Binding-site contacts:
Ligand atom C9 contacts residue PHE162 of chain 1.A at 3.8 Å (hydrophobic).
Ligand atom N4 contacts residue THR161 of chain 1.A at 3.2 Å (h-bond).
Ligand atom C13 contacts residue TYR93 of chain 1.C at 3.4 Å (hydrophobic).
Ligand atom C8 contacts residue TYR107 of chain 1.C at 2.9 Å (hydrophobic).
Ligand atom C30 contacts residue PHE162 of chain 1.A at 3.4 Å (hydrophobic).
Ligand atom N4 contacts residue ASN97 of chain 1.A at 3.1 Å (h-bond).
Ligand atom C29 contacts residue TYR93 of chain 1.C at 3.7 Å (hydrophobic).
Ligand atom C8 contacts residue PHE162 of chain 1.A at 3.6 Å (hydrophobic).
Ligand atom C6 contacts residue PHE162 of chain 1.A at 3.5 Å (hydrophobic).
Ligand atom N3 contacts residue THR89 of chain 1.C at 3.5 Å.
Ligand atom N1 contacts residue TYR103 of chain 1.C at 3.4 Å.
Ligand atom C4 contacts residue ASN97 of chain 1.A at 3.6 Å.
Ligand atom C10 contacts residue TRP61 of chain 1.C at 3.7 Å (hydrophobic).
Ligand atom C21 contacts residue GLU58 of chain 1.C at 3.5 Å.
Ligand atom C1 contacts residue TYR103 of chain 1.C at 3.6 Å (hydrophobic).
Ligand atom C5 contacts residue PHE162 of chain 1.A at 3.7 Å (hydrophobic).
Ligand atom N4 contacts residue TYR107 of chain 1.C at 3.3 Å (h-bond).
Ligand atom C2 contacts residue ILE100 of chain 1.C at 3.7 Å (hydrophobic).
Ligand atom C19 contacts residue GLN57 of chain 1.C at 3.0 Å.
Ligand atom C7 contacts residue PHE162 of chain 1.A at 3.5 Å (hydrophobic).
Ligand atom C28 contacts residue TYR103 of chain 1.C at 3.0 Å (hydrophobic).
Ligand atom C15 contacts residue THR89 of chain 1.C at 2.9 Å.
Ligand atom C9 contacts residue TYR107 of chain 1.C at 3.8 Å (hydrophobic).
Ligand atom C29 contacts residue GLN57 of chain 1.C at 3.1 Å.
Ligand atom C5 contacts residue TYR103 of chain 1.C at 3.7 Å (hydrophobic).
Ligand atom C19 contacts residue TYR93 of chain 1.C at 3.6 Å (hydrophobic).
Ligand atom C7 contacts residue TYR107 of chain 1.C at 3.5 Å (hydrophobic).
Ligand atom C25 contacts residue TYR103 of chain 1.C at 3.3 Å (hydrophobic).
Ligand atom C22 contacts residue GLU58 of chain 1.C at 3.5 Å.
Ligand atom C30 contacts residue GLU120 of chain 1.C at 3.0 Å.
Ligand atom C19 contacts residue GLU58 of chain 1.C at 3.8 Å.
Ligand atom C14 contacts residue TYR93 of chain 1.C at 3.7 Å (hydrophobic).
Ligand atom C26 contacts residue TYR103 of chain 1.C at 3.2 Å (hydrophobic).
Ligand atom C16 contacts residue THR89 of chain 1.C at 3.3 Å.
Ligand atom C23 contacts residue GLU58 of chain 1.C at 3.6 Å.
Ligand atom C12 contacts residue TYR93 of chain 1.C at 3.6 Å (hydrophobic).
Ligand atom N2 contacts residue TRP61 of chain 1.C at 3.7 Å.
Ligand atom C8 contacts residue THR161 of chain 1.A at 3.8 Å.
Ligand atom C9 contacts residue TYR103 of chain 1.C at 3.6 Å (hydrophobic).
Ligand atom C27 contacts residue TYR103 of chain 1.C at 3.2 Å (hydrophobic).

A small-molecule ligand and the protein it binds are described below.
Small molecule (SMILES): Cc1cc(N)c2ccccc2[n+]1CCCCCCCCCC[n+]1c(C)cc(N)c2ccccc21

Sequence of chain 1.C:
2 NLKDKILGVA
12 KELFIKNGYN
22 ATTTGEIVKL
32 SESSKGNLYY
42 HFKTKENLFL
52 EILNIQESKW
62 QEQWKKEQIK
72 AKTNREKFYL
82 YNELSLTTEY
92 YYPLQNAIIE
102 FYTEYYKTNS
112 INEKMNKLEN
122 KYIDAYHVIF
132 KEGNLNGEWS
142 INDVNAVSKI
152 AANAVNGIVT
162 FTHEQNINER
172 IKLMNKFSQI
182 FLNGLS

Sequence of chain 1.A:
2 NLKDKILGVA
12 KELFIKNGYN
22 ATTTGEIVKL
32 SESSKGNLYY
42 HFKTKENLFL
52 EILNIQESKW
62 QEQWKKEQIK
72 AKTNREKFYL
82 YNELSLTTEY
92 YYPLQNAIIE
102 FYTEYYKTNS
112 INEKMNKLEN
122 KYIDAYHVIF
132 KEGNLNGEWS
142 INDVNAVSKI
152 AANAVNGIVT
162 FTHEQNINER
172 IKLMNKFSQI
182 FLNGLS